Binding-site contacts:
Ligand atom C21 contacts residue ASP86 of chain 1.A at 3.6 Å.
Ligand atom N26 contacts residue ASP86 of chain 1.A at 3.0 Å (salt-bridge).
Ligand atom C19 contacts residue HIS84 of chain 1.A at 3.2 Å.
Ligand atom N1 contacts residue LEU134 of chain 1.A at 3.8 Å.
Ligand atom N9 contacts residue GLU81 of chain 1.A at 3.0 Å (salt-bridge).
Ligand atom C22 contacts residue ILE10 of chain 1.A at 3.4 Å (hydrophobic).
Ligand atom N2 contacts residue PHE82 of chain 1.A at 3.6 Å.
Ligand atom C5 contacts residue LEU134 of chain 1.A at 3.4 Å (hydrophobic).
Ligand atom C15 contacts residue VAL18 of chain 1.A at 3.8 Å (hydrophobic).
Ligand atom C8 contacts residue PHE80 of chain 1.A at 3.6 Å (hydrophobic).
Ligand atom C18 contacts residue LEU83 of chain 1.A at 3.0 Å (hydrophobic).
Ligand atom C4 contacts residue ALA31 of chain 1.A at 3.5 Å (hydrophobic).
Ligand atom C2 contacts residue LEU134 of chain 1.A at 3.6 Å (hydrophobic).
Ligand atom N1 contacts residue ILE10 of chain 1.A at 3.7 Å.
Ligand atom C2 contacts residue LEU83 of chain 1.A at 3.6 Å (hydrophobic).
Ligand atom C6 contacts residue LEU134 of chain 1.A at 3.7 Å (hydrophobic).
Ligand atom C8 contacts residue ALA31 of chain 1.A at 3.7 Å (hydrophobic).
Ligand atom N9 contacts residue LEU134 of chain 1.A at 3.7 Å.
Ligand atom N3 contacts residue LEU83 of chain 1.A at 3.5 Å (h-bond).
Ligand atom N9 contacts residue ALA31 of chain 1.A at 3.4 Å.
Ligand atom C17 contacts residue ILE10 of chain 1.A at 3.6 Å (hydrophobic).
Ligand atom O24 contacts residue ASP86 of chain 1.A at 3.2 Å (salt-bridge).
Ligand atom C4 contacts residue LEU134 of chain 1.A at 3.2 Å (hydrophobic).
Ligand atom C15 contacts residue GLY13 of chain 1.A at 3.5 Å.
Ligand atom C14 contacts residue GLY13 of chain 1.A at 3.7 Å.
Ligand atom C18 contacts residue HIS84 of chain 1.A at 3.5 Å.
Ligand atom O6 contacts residue VAL18 of chain 1.A at 3.8 Å.
Ligand atom O24 contacts residue GLN85 of chain 1.A at 3.5 Å.
Ligand atom C15 contacts residue LYS33 of chain 1.A at 3.1 Å.
Ligand atom C12 contacts residue GLN131 of chain 1.A at 3.2 Å.
Ligand atom N3 contacts residue LEU134 of chain 1.A at 3.4 Å.
Ligand atom C13 contacts residue GLN131 of chain 1.A at 3.4 Å.
Ligand atom S23 contacts residue ASP86 of chain 1.A at 3.7 Å.
Ligand atom O24 contacts residue LYS89 of chain 1.A at 3.6 Å.
Ligand atom C17 contacts residue LEU83 of chain 1.A at 3.1 Å (hydrophobic).
Ligand atom C21 contacts residue ILE10 of chain 1.A at 3.6 Å (hydrophobic).
Ligand atom N2 contacts residue LEU83 of chain 1.A at 2.6 Å (h-bond).
Ligand atom O25 contacts residue LYS89 of chain 1.A at 3.7 Å.
Ligand atom C2 contacts residue ILE10 of chain 1.A at 3.8 Å (hydrophobic).
Ligand atom C16 contacts residue VAL18 of chain 1.A at 3.4 Å (hydrophobic).

Sequence of chain 1.A:
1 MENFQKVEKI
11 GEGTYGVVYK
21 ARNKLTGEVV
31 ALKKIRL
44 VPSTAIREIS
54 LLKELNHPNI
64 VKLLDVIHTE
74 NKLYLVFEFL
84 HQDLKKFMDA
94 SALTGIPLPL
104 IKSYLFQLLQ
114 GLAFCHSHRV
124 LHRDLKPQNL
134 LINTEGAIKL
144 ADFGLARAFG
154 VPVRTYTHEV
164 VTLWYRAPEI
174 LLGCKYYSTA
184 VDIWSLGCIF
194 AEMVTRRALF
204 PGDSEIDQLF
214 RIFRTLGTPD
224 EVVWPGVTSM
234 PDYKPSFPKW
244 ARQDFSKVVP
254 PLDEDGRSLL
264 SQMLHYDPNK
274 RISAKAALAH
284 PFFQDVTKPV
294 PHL

A protein and the small-molecule ligand that binds it are described below.
Small molecule (SMILES): NS(=O)(=O)c1ccc(Nc2nc(OCC3CCCCC3)c3nc[nH]c3n2)cc1